A small-molecule ligand and the protein it binds are described below.
Small molecule (SMILES): CC(=O)N[C@H]1[C@H](O[C@H]2[C@H](O)[C@@H](NC(C)=O)CO[C@@H]2CO)O[C@H](CO)[C@@H](O)[C@@H]1O

Binding-site contacts:
Ligand atom C4 contacts residue ASN153 of chain 52.A at 4.2 Å.
Ligand atom N2 contacts residue HIS149 of chain 52.A at 4.3 Å.
Ligand atom N2 contacts residue ASN153 of chain 52.A at 3.1 Å (h-bond).
Ligand atom O5 contacts residue GLY156 of chain 52.A at 4.2 Å.
Ligand atom C1 contacts residue HIS158 of chain 52.A at 4.1 Å.
Ligand atom C4 contacts residue HIS149 of chain 52.A at 3.4 Å.
Ligand atom C2 contacts residue HIS149 of chain 52.A at 3.5 Å.
Ligand atom O3 contacts residue HIS149 of chain 52.A at 4.0 Å.
Ligand atom O4 contacts residue HIS149 of chain 52.A at 4.3 Å.
Ligand atom C5 contacts residue ASN153 of chain 52.A at 3.6 Å.
Ligand atom C1 contacts residue ASN153 of chain 52.A at 1.4 Å.
Ligand atom O5 contacts residue ASN153 of chain 52.A at 2.2 Å (h-bond).
Ligand atom C8 contacts residue ASN153 of chain 52.A at 4.4 Å.
Ligand atom O6 contacts residue HIS158 of chain 52.A at 4.2 Å.
Ligand atom C1 contacts residue THR155 of chain 52.A at 3.3 Å.
Ligand atom C6 contacts residue HIS158 of chain 52.A at 4.2 Å.
Ligand atom O7 contacts residue HIS149 of chain 52.A at 3.3 Å.
Ligand atom C6 contacts residue HIS149 of chain 52.A at 4.3 Å.
Ligand atom O5 contacts residue THR155 of chain 52.A at 3.4 Å (h-bond).
Ligand atom C5 contacts residue HIS149 of chain 52.A at 3.6 Å.
Ligand atom C2 contacts residue ASN153 of chain 52.A at 2.6 Å.
Ligand atom O5 contacts residue HIS158 of chain 52.A at 3.4 Å.
Ligand atom C5 contacts residue HIS158 of chain 52.A at 4.4 Å.
Ligand atom C7 contacts residue HIS149 of chain 52.A at 4.3 Å.
Ligand atom C3 contacts residue HIS149 of chain 52.A at 4.0 Å.
Ligand atom C7 contacts residue ASN153 of chain 52.A at 4.1 Å.
Ligand atom C1 contacts residue HIS149 of chain 52.A at 3.5 Å.
Ligand atom C5 contacts residue GLY156 of chain 52.A at 4.3 Å.
Ligand atom O5 contacts residue HIS149 of chain 52.A at 3.6 Å.
Ligand atom O6 contacts residue HIS149 of chain 52.A at 3.2 Å.
Ligand atom C6 contacts residue GLY156 of chain 52.A at 4.0 Å.
Ligand atom C8 contacts residue GLY102 of chain 18.A at 3.6 Å.
Ligand atom C5 contacts residue THR155 of chain 52.A at 4.0 Å.
Ligand atom C3 contacts residue ASN153 of chain 52.A at 3.9 Å.

Sequence of chain 18.A:
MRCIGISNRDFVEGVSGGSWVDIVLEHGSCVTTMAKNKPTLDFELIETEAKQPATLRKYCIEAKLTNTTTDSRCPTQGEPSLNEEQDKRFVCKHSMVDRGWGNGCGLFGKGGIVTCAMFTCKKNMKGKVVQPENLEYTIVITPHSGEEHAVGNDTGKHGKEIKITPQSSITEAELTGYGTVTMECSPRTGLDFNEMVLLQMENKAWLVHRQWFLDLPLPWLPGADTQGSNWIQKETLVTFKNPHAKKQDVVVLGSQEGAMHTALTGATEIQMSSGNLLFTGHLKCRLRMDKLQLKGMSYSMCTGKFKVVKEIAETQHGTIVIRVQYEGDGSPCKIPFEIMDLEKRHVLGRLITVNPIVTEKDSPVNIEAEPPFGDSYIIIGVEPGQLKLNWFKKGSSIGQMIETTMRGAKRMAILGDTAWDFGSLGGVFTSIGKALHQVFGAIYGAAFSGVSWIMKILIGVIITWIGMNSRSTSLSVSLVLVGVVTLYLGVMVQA

Sequence of chain 52.A:
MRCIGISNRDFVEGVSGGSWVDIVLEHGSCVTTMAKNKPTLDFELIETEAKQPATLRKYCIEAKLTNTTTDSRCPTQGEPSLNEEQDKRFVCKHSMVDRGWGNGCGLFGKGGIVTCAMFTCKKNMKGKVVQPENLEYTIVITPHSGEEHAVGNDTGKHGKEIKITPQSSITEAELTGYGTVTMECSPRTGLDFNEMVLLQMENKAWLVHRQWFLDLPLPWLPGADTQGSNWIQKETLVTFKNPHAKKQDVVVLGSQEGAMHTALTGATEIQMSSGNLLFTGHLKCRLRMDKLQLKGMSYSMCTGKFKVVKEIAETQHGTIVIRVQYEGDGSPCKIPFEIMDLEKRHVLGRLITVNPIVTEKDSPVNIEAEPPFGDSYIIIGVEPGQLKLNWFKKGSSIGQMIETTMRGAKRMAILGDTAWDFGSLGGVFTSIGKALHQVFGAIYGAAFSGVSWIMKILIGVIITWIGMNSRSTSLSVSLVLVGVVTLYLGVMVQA